Binding-site contacts:
Ligand atom O4 contacts residue ARG92 of chain 1.A at 3.4 Å (salt-bridge).
Ligand atom O4' contacts residue TYR87 of chain 1.A at 3.6 Å.
Ligand atom O1A contacts residue SER180 of chain 1.A at 2.8 Å (h-bond).
Ligand atom C5 contacts residue SER180 of chain 1.A at 3.0 Å.
Ligand atom O1B contacts residue GLY181 of chain 1.A at 3.0 Å (h-bond).
Ligand atom C4 contacts residue ARG92 of chain 1.A at 3.4 Å.
Ligand atom O1B contacts residue SER180 of chain 1.A at 3.6 Å.
Ligand atom O3' contacts residue TYR87 of chain 1.A at 3.6 Å.
Ligand atom C1' contacts residue TYR87 of chain 1.A at 3.6 Å (hydrophobic).
Ligand atom C6 contacts residue SER180 of chain 1.A at 3.1 Å.
Ligand atom O1A contacts residue ARG179 of chain 1.A at 3.6 Å.
Ligand atom PB contacts residue ARG179 of chain 1.A at 3.6 Å.
Ligand atom C2' contacts residue ILE83 of chain 1.A at 3.7 Å (hydrophobic).
Ligand atom O4 contacts residue HIS79 of chain 1.A at 3.2 Å.
Ligand atom C3' contacts residue ILE82 of chain 1.A at 3.5 Å (hydrophobic).
Ligand atom C2' contacts residue TYR87 of chain 1.A at 3.6 Å (hydrophobic).
Ligand atom PG contacts residue MG1 of chain 1.C at 3.1 Å.
Ligand atom C4' contacts residue TYR87 of chain 1.A at 3.7 Å (hydrophobic).
Ligand atom C2 contacts residue ARG92 of chain 1.A at 3.5 Å.
Ligand atom C5 contacts residue GLY81 of chain 1.A at 3.5 Å.
Ligand atom O1B contacts residue ARG179 of chain 1.A at 3.6 Å.
Ligand atom O4 contacts residue GLY81 of chain 1.A at 3.5 Å.
Ligand atom N3 contacts residue ARG92 of chain 1.A at 2.6 Å (salt-bridge).
Ligand atom O5' contacts residue SER180 of chain 1.A at 3.4 Å (h-bond).
Ligand atom O3B contacts residue MG1 of chain 1.C at 3.5 Å.
Ligand atom O3' contacts residue ASP84 of chain 1.A at 2.5 Å (salt-bridge).
Ligand atom O1G contacts residue MG1 of chain 1.C at 3.7 Å.
Ligand atom O2B contacts residue ARG179 of chain 1.A at 2.7 Å (salt-bridge).
Ligand atom O2B contacts residue MG1 of chain 1.C at 2.1 Å.
Ligand atom O1G contacts residue ARG179 of chain 1.A at 3.0 Å (salt-bridge).
Ligand atom O2A contacts residue MG1 of chain 1.C at 2.0 Å.
Ligand atom O2G contacts residue MG1 of chain 1.C at 2.0 Å.
Ligand atom PA contacts residue SER180 of chain 1.A at 3.6 Å.
Ligand atom C4 contacts residue SER180 of chain 1.A at 3.8 Å.
Ligand atom PA contacts residue MG1 of chain 1.C at 3.2 Å.
Ligand atom PB contacts residue MG1 of chain 1.C at 3.1 Å.
Ligand atom O3A contacts residue MG1 of chain 1.C at 3.4 Å.
Ligand atom O3A contacts residue SER180 of chain 1.A at 3.6 Å (h-bond).
Ligand atom O2 contacts residue ARG92 of chain 1.A at 3.1 Å (salt-bridge).
Ligand atom C3' contacts residue ASP84 of chain 1.A at 3.5 Å.

The small molecule below binds the protein below.
Small molecule (SMILES): O=c1ccn([C@H]2C[C@H](O)[C@@H](CO[P](=O)(O)O[P](=O)(O)OP(=O)(O)O)O2)c(=O)[nH]1

Sequence of chain 1.A:
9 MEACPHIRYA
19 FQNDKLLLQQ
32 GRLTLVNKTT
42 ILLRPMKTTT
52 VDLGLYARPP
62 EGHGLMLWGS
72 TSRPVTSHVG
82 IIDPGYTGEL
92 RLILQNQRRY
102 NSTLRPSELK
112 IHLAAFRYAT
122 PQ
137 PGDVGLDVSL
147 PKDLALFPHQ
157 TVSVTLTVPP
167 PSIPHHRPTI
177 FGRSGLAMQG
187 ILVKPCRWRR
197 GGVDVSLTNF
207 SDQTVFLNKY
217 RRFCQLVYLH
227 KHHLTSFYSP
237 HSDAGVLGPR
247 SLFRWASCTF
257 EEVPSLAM